Binding-site contacts:
Ligand atom CL1 contacts residue LYS116 of chain 1.B at 4.5 Å.
Ligand atom C9 contacts residue ASP109 of chain 1.B at 4.0 Å.
Ligand atom CL2 contacts residue ASN108 of chain 1.B at 3.3 Å.
Ligand atom C13 contacts residue THR105 of chain 1.B at 4.2 Å.
Ligand atom CL2 contacts residue THR105 of chain 1.B at 4.3 Å.
Ligand atom O contacts residue THR105 of chain 1.B at 4.0 Å.
Ligand atom C6 contacts residue CYS106 of chain 1.B at 3.6 Å (hydrophobic).
Ligand atom C3 contacts residue CYS106 of chain 1.B at 2.9 Å (hydrophobic).
Ligand atom C11 contacts residue THR105 of chain 1.B at 3.9 Å.
Ligand atom C4 contacts residue CYS106 of chain 1.B at 1.8 Å (hydrophobic).
Ligand atom C7 contacts residue PHE113 of chain 1.B at 4.1 Å (hydrophobic).
Ligand atom CL1 contacts residue PHE113 of chain 1.B at 3.7 Å.
Ligand atom CL1 contacts residue LEU34 of chain 1.B at 4.2 Å.
Ligand atom C1 contacts residue THR105 of chain 1.B at 3.8 Å.
Ligand atom C12 contacts residue THR105 of chain 1.B at 4.1 Å.
Ligand atom N2 contacts residue THR105 of chain 1.B at 3.9 Å.
Ligand atom C8 contacts residue ASP109 of chain 1.B at 4.5 Å.
Ligand atom N1 contacts residue CYS106 of chain 1.B at 3.7 Å.
Ligand atom C7 contacts residue LYS116 of chain 1.B at 3.9 Å.
Ligand atom C6 contacts residue PHE113 of chain 1.B at 4.0 Å (hydrophobic).
Ligand atom C5 contacts residue PHE113 of chain 1.B at 4.4 Å (hydrophobic).
Ligand atom CL1 contacts residue ASP109 of chain 1.B at 3.9 Å.
Ligand atom N1 contacts residue TYR129 of chain 1.B at 3.9 Å.
Ligand atom CL2 contacts residue ASP109 of chain 1.B at 4.3 Å.
Ligand atom C9 contacts residue PHE113 of chain 1.B at 4.5 Å (hydrophobic).
Ligand atom C3 contacts residue TYR129 of chain 1.B at 4.2 Å (hydrophobic).
Ligand atom CL1 contacts residue GLY112 of chain 1.B at 3.2 Å.
Ligand atom F3 contacts residue THR105 of chain 1.B at 3.6 Å.
Ligand atom C11 contacts residue CYS106 of chain 1.B at 4.1 Å (hydrophobic).
Ligand atom C2 contacts residue THR105 of chain 1.B at 4.4 Å.
Ligand atom C4 contacts residue THR105 of chain 1.B at 4.3 Å.
Ligand atom CL2 contacts residue CYS106 of chain 1.B at 3.5 Å.
Ligand atom N1 contacts residue THR105 of chain 1.B at 4.0 Å.
Ligand atom C8 contacts residue PHE113 of chain 1.B at 4.0 Å (hydrophobic).
Ligand atom C5 contacts residue CYS106 of chain 1.B at 2.9 Å (hydrophobic).
Ligand atom C8 contacts residue GLY112 of chain 1.B at 4.1 Å.
Ligand atom C10 contacts residue CYS106 of chain 1.B at 3.8 Å (hydrophobic).
Ligand atom F2 contacts residue THR105 of chain 1.B at 4.4 Å.
Ligand atom C2 contacts residue CYS106 of chain 1.B at 3.3 Å (hydrophobic).

Sequence of chain 1.B:
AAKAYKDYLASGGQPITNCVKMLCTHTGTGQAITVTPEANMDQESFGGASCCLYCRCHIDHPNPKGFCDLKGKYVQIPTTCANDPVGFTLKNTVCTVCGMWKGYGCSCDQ

A protein and the small-molecule ligand that binds it are described below.
Small molecule (SMILES): Oc1nc(CCc2ccc(Cl)cc2Cl)cc(C(F)(F)F)n1